Binding-site contacts:
Ligand atom C7 contacts residue ARG125 of chain 1.A at 3.5 Å.
Ligand atom RU2 contacts residue ARG125 of chain 1.A at 2.2 Å.
Ligand atom RU1 contacts residue ARG125 of chain 1.A at 1.9 Å.
Ligand atom C9 contacts residue ARG125 of chain 1.A at 3.4 Å.
Ligand atom O2 contacts residue ARG125 of chain 1.A at 4.3 Å.
Ligand atom RU1 contacts residue ASP119 of chain 1.A at 2.0 Å.
Ligand atom C15 contacts residue ARG125 of chain 1.A at 3.9 Å.
Ligand atom C8 contacts residue GLN121 of chain 1.A at 4.4 Å.
Ligand atom O1 contacts residue ARG125 of chain 1.A at 4.0 Å.
Ligand atom RU1 contacts residue GLN121 of chain 1.A at 4.3 Å.
Ligand atom O2 contacts residue ASP119 of chain 1.A at 3.0 Å (salt-bridge).
Ligand atom RU2 contacts residue ASP119 of chain 1.A at 2.2 Å.
Ligand atom N2 contacts residue ASP119 of chain 1.A at 4.2 Å.
Ligand atom N1 contacts residue ARG125 of chain 1.A at 2.8 Å (salt-bridge).
Ligand atom C1 contacts residue ASP119 of chain 1.A at 3.5 Å.
Ligand atom C9 contacts residue GLN121 of chain 1.A at 3.3 Å.
Ligand atom O1 contacts residue ASP119 of chain 1.A at 3.0 Å (salt-bridge).
Ligand atom N1 contacts residue ASP119 of chain 1.A at 4.1 Å.
Ligand atom C8 contacts residue ARG125 of chain 1.A at 3.6 Å.
Ligand atom N2 contacts residue ARG125 of chain 1.A at 3.2 Å (salt-bridge).
Ligand atom C10 contacts residue GLN121 of chain 1.A at 3.5 Å.

Sequence of chain 1.A:
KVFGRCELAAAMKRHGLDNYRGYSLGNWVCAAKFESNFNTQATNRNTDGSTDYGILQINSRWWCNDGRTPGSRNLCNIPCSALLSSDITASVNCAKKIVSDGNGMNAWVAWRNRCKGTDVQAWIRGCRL

The protein below binds the small molecule below.
Small molecule (SMILES): c1ccc(N2CN(c3ccccc3)[Ru]3OCO[Ru]23)cc1